A small-molecule ligand and the protein it binds are described below.
Small molecule (SMILES): CC(=O)N[C@@H]1[C@@H](O)[C@H](O)[C@@H](CO)O[C@H]1O

Sequence of chain 1.A:
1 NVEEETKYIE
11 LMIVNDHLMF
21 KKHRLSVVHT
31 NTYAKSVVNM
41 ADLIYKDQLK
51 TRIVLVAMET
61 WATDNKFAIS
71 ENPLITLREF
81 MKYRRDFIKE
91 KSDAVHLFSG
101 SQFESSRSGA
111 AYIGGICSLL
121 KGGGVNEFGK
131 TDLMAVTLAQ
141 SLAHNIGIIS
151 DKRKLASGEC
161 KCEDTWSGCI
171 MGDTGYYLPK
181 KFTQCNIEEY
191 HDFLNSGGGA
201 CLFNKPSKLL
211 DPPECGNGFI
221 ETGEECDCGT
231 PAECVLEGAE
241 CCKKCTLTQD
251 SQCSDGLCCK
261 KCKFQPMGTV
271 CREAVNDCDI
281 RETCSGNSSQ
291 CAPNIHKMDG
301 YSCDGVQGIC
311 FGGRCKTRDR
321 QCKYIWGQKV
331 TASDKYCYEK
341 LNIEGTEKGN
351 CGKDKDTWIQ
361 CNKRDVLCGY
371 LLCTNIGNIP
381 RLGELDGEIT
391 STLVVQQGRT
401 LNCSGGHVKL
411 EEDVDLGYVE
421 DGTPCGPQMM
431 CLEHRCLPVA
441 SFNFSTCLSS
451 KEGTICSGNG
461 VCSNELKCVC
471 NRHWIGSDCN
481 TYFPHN

Binding-site contacts:
Ligand atom C7 contacts residue SER441 of chain 1.A at 4.1 Å.
Ligand atom O3 contacts residue ASN443 of chain 1.A at 3.0 Å (h-bond).
Ligand atom C1 contacts residue SER441 of chain 1.A at 3.3 Å.
Ligand atom O5 contacts residue ASN443 of chain 1.A at 2.4 Å (h-bond).
Ligand atom N2 contacts residue ASN443 of chain 1.A at 3.7 Å.
Ligand atom C5 contacts residue ASN443 of chain 1.A at 3.1 Å.
Ligand atom C6 contacts residue ASN443 of chain 1.A at 3.0 Å.
Ligand atom C4 contacts residue ASN443 of chain 1.A at 3.8 Å.
Ligand atom C8 contacts residue SER441 of chain 1.A at 4.0 Å.
Ligand atom C2 contacts residue ASN443 of chain 1.A at 2.5 Å.
Ligand atom O5 contacts residue SER441 of chain 1.A at 3.4 Å (h-bond).
Ligand atom C1 contacts residue ASN443 of chain 1.A at 1.4 Å.
Ligand atom O6 contacts residue ASN443 of chain 1.A at 4.4 Å.
Ligand atom N2 contacts residue SER441 of chain 1.A at 3.5 Å (h-bond).
Ligand atom C8 contacts residue LEU432 of chain 1.A at 3.5 Å (hydrophobic).
Ligand atom C2 contacts residue SER441 of chain 1.A at 4.0 Å.
Ligand atom C1 contacts residue PHE442 of chain 1.A at 4.0 Å (hydrophobic).
Ligand atom C3 contacts residue ASN443 of chain 1.A at 3.2 Å.